Binding-site contacts:
Ligand atom C4 contacts residue TYR296 of chain 2.A at 3.9 Å (hydrophobic).
Ligand atom OXT contacts residue ARG80 of chain 2.A at 3.6 Å.
Ligand atom C2 contacts residue ZN1 of chain 2.B at 4.1 Å.
Ligand atom S10 contacts residue ILE136 of chain 2.A at 4.1 Å.
Ligand atom S10 contacts residue ASN79 of chain 2.A at 4.0 Å.
Ligand atom CL1 contacts residue ILE136 of chain 2.A at 3.9 Å.
Ligand atom C2 contacts residue TYR296 of chain 2.A at 3.4 Å (hydrophobic).
Ligand atom S10 contacts residue CYS184 of chain 2.A at 3.7 Å.
Ligand atom C2 contacts residue HIS30 of chain 2.A at 4.1 Å.
Ligand atom C6 contacts residue TYR296 of chain 2.A at 3.9 Å (hydrophobic).
Ligand atom C8 contacts residue TYR296 of chain 2.A at 3.5 Å (hydrophobic).
Ligand atom C12 contacts residue ILE136 of chain 2.A at 4.1 Å (hydrophobic).
Ligand atom C8 contacts residue GLU293 of chain 2.A at 3.4 Å.
Ligand atom C2 contacts residue ARG72 of chain 2.A at 3.6 Å.
Ligand atom O7 contacts residue GLU33 of chain 2.A at 2.8 Å (salt-bridge).
Ligand atom OXT contacts residue ARG72 of chain 2.A at 3.5 Å (salt-bridge).
Ligand atom CL1 contacts residue ASN79 of chain 2.A at 4.0 Å.
Ligand atom O7 contacts residue HIS30 of chain 2.A at 3.3 Å (h-bond).
Ligand atom C2 contacts residue ARG80 of chain 2.A at 3.9 Å.
Ligand atom CL2 contacts residue ARG80 of chain 2.A at 4.0 Å.
Ligand atom O1 contacts residue ARG80 of chain 2.A at 2.9 Å (salt-bridge).
Ligand atom O7 contacts residue ARG72 of chain 2.A at 2.8 Å (salt-bridge).
Ligand atom C4 contacts residue ZN1 of chain 2.B at 3.3 Å.
Ligand atom C6 contacts residue ZN1 of chain 2.B at 3.2 Å.
Ligand atom C6 contacts residue ARG72 of chain 2.A at 3.7 Å.
Ligand atom OXT contacts residue TYR296 of chain 2.A at 2.3 Å (h-bond).
Ligand atom C6 contacts residue GLU33 of chain 2.A at 3.8 Å.
Ligand atom S10 contacts residue HIS125 of chain 2.A at 4.1 Å.
Ligand atom O1 contacts residue ARG72 of chain 2.A at 3.4 Å (salt-bridge).
Ligand atom O1 contacts residue HIS30 of chain 2.A at 3.6 Å.
Ligand atom C8 contacts residue ARG72 of chain 2.A at 3.9 Å.
Ligand atom N contacts residue ZN1 of chain 2.B at 3.3 Å.
Ligand atom N contacts residue TYR296 of chain 2.A at 3.7 Å.
Ligand atom C9 contacts residue ILE136 of chain 2.A at 3.9 Å (hydrophobic).
Ligand atom CL2 contacts residue TYR296 of chain 2.A at 3.4 Å.
Ligand atom O1 contacts residue ASN79 of chain 2.A at 3.5 Å (h-bond).
Ligand atom O7 contacts residue ZN1 of chain 2.B at 2.3 Å.
Ligand atom CL1 contacts residue CYS184 of chain 2.A at 3.6 Å.
Ligand atom C11 contacts residue ASN79 of chain 2.A at 3.7 Å.
Ligand atom CL1 contacts residue GLU138 of chain 2.A at 4.0 Å.

Sequence of chain 2.A:
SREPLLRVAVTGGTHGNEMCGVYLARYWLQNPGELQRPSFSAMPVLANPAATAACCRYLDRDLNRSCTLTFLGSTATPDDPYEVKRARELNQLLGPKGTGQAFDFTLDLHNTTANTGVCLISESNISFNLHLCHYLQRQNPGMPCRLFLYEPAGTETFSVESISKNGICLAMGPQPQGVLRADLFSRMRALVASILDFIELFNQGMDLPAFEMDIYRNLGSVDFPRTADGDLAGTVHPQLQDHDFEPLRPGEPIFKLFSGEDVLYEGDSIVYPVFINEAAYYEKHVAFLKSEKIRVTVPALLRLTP

This protein binds this small molecule.
Small molecule (SMILES): CC(=O)N[C@@H](CS[C@@H](Cl)CCl)C(=O)O